The small molecule below binds the protein below.
Small molecule (SMILES): CC(=O)N[C@H]1[C@H](O[C@H]2[C@H](O)[C@@H](NC(C)=O)CO[C@@H]2CO[C@H]2O[C@@H](C)[C@@H](O)[C@@H](O)[C@@H]2O)O[C@H](CO)[C@@H](O[C@@H]2O[C@H](CO[C@H]3O[C@H](CO)[C@@H](O)[C@H](O)[C@@H]3O)[C@@H](O)[C@H](O[C@H]3O[C@H](CO)[C@@H](O)[C@H](O)[C@@H]3O)[C@@H]2O)[C@@H]1O

Sequence of chain 3.A:
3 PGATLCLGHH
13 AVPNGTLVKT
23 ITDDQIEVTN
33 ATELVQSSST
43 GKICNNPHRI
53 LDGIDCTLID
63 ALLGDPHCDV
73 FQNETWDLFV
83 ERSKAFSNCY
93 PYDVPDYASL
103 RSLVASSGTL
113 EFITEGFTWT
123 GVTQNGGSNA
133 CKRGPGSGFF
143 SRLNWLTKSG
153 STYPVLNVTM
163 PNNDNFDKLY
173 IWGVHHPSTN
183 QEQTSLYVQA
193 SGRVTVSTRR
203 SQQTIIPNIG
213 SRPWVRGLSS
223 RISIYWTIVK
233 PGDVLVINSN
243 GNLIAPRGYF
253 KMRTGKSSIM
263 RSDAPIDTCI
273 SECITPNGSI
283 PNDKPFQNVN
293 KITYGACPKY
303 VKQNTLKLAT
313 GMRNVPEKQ

Binding-site contacts:
Ligand atom C7 contacts residue ASN75 of chain 3.A at 3.4 Å.
Ligand atom C8 contacts residue ILE115 of chain 3.A at 4.3 Å (hydrophobic).
Ligand atom C8 contacts residue GLN74 of chain 3.A at 3.6 Å.
Ligand atom O6 contacts residue GLU113 of chain 3.A at 4.4 Å.
Ligand atom O5 contacts residue GLU113 of chain 3.A at 3.5 Å (salt-bridge).
Ligand atom C6 contacts residue GLU113 of chain 3.A at 3.8 Å.
Ligand atom C5 contacts residue ASN75 of chain 3.A at 3.6 Å.
Ligand atom C6 contacts residue ILE115 of chain 3.A at 3.6 Å (hydrophobic).
Ligand atom C4 contacts residue PHE114 of chain 3.A at 4.4 Å (hydrophobic).
Ligand atom C5 contacts residue PHE114 of chain 3.A at 3.7 Å (hydrophobic).
Ligand atom C8 contacts residue ARG144 of chain 3.A at 4.0 Å.
Ligand atom O5 contacts residue PHE114 of chain 3.A at 4.0 Å.
Ligand atom N2 contacts residue PHE114 of chain 3.A at 4.4 Å.
Ligand atom C1 contacts residue ASN75 of chain 3.A at 1.4 Å.
Ligand atom N2 contacts residue ASN75 of chain 3.A at 2.8 Å (h-bond).
Ligand atom C5 contacts residue ASN75 of chain 3.A at 4.0 Å.
Ligand atom C6 contacts residue ASN75 of chain 3.A at 3.9 Å.
Ligand atom C2 contacts residue ASN75 of chain 3.A at 2.2 Å.
Ligand atom O7 contacts residue ILE115 of chain 3.A at 3.8 Å.
Ligand atom O5 contacts residue ASN75 of chain 3.A at 2.4 Å (h-bond).
Ligand atom O7 contacts residue ASN75 of chain 3.A at 3.5 Å (h-bond).
Ligand atom O5 contacts residue ASN75 of chain 3.A at 4.2 Å.
Ligand atom C6 contacts residue GLU113 of chain 3.A at 4.4 Å.
Ligand atom C4 contacts residue ASN75 of chain 3.A at 4.1 Å.
Ligand atom C7 contacts residue ILE115 of chain 3.A at 4.2 Å (hydrophobic).
Ligand atom N2 contacts residue ARG144 of chain 3.A at 4.3 Å.
Ligand atom C1 contacts residue PHE114 of chain 3.A at 3.7 Å (hydrophobic).
Ligand atom C5 contacts residue ILE115 of chain 3.A at 3.8 Å (hydrophobic).
Ligand atom C3 contacts residue ASN75 of chain 3.A at 3.6 Å.
Ligand atom O5 contacts residue GLU113 of chain 3.A at 4.2 Å.
Ligand atom C2 contacts residue PHE114 of chain 3.A at 4.2 Å (hydrophobic).
Ligand atom C1 contacts residue GLU113 of chain 3.A at 4.0 Å.
Ligand atom C3 contacts residue PHE114 of chain 3.A at 4.1 Å (hydrophobic).